A small-molecule ligand and the protein it binds are described below.
Small molecule (SMILES): CC(=O)N[C@@H]1[C@@H](O)[C@H](O)[C@@H](CO)O[C@H]1O

Binding-site contacts:
Ligand atom O6 contacts residue GLU174 of chain 60.F at 3.8 Å.
Ligand atom C3 contacts residue ASN175 of chain 60.F at 3.8 Å.
Ligand atom C1 contacts residue THR85 of chain 60.F at 3.8 Å.
Ligand atom C1 contacts residue ASN175 of chain 60.F at 1.4 Å.
Ligand atom C2 contacts residue ASN175 of chain 60.F at 2.4 Å.
Ligand atom O7 contacts residue ASN175 of chain 60.F at 3.5 Å (h-bond).
Ligand atom C5 contacts residue ASN175 of chain 60.F at 3.6 Å.
Ligand atom C8 contacts residue PRO86 of chain 60.F at 3.6 Å (hydrophobic).
Ligand atom C5 contacts residue NAG1 of chain 60.K at 3.8 Å.
Ligand atom O4 contacts residue NAG1 of chain 60.K at 2.3 Å (h-bond).
Ligand atom N2 contacts residue THR85 of chain 60.F at 4.5 Å.
Ligand atom O6 contacts residue PHE173 of chain 60.F at 4.0 Å.
Ligand atom C8 contacts residue ASN175 of chain 60.F at 4.5 Å.
Ligand atom C3 contacts residue THR85 of chain 60.F at 4.3 Å.
Ligand atom O6 contacts residue THR85 of chain 60.F at 4.4 Å.
Ligand atom C8 contacts residue GLU87 of chain 60.F at 3.6 Å.
Ligand atom N2 contacts residue ASN175 of chain 60.F at 2.9 Å (h-bond).
Ligand atom O5 contacts residue GLU174 of chain 60.F at 3.5 Å (salt-bridge).
Ligand atom C8 contacts residue ARG88 of chain 60.F at 4.3 Å.
Ligand atom C7 contacts residue PRO86 of chain 60.F at 4.3 Å (hydrophobic).
Ligand atom C1 contacts residue GLU174 of chain 60.F at 4.1 Å.
Ligand atom C6 contacts residue NAG1 of chain 60.K at 4.2 Å.
Ligand atom C4 contacts residue NAG1 of chain 60.K at 3.5 Å.
Ligand atom O5 contacts residue ASN175 of chain 60.F at 2.4 Å (h-bond).
Ligand atom C4 contacts residue ASN175 of chain 60.F at 4.2 Å.
Ligand atom C5 contacts residue THR85 of chain 60.F at 4.0 Å.
Ligand atom C3 contacts residue NAG1 of chain 60.K at 3.7 Å.
Ligand atom C7 contacts residue ASN175 of chain 60.F at 3.4 Å.
Ligand atom C2 contacts residue THR85 of chain 60.F at 4.5 Å.
Ligand atom N2 contacts residue PRO86 of chain 60.F at 3.9 Å.
Ligand atom O5 contacts residue THR85 of chain 60.F at 4.3 Å.
Ligand atom O3 contacts residue NAG1 of chain 60.K at 3.9 Å.

Sequence of chain 60.F:
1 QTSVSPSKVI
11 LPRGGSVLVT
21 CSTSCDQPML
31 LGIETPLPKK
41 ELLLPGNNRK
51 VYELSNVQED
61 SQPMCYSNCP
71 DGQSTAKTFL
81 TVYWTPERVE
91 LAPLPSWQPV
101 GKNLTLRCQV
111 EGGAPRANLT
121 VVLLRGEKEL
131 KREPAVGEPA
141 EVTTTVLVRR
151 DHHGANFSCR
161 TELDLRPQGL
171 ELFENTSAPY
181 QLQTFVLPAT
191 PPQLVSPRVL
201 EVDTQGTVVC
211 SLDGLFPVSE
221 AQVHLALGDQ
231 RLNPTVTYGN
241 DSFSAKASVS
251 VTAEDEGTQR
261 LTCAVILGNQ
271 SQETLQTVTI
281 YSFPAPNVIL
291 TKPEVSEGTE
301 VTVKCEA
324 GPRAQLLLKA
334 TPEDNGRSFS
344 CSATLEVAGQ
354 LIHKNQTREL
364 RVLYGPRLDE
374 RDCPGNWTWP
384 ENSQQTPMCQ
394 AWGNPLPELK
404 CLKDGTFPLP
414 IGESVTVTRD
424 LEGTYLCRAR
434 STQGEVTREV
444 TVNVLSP